Binding-site contacts:
Ligand atom N2 contacts residue GLY15 of chain 1.A at 3.4 Å (h-bond).
Ligand atom C8 contacts residue GLY15 of chain 1.A at 3.5 Å.
Ligand atom C3 contacts residue ASN17 of chain 1.A at 4.0 Å.
Ligand atom C6 contacts residue LEU123 of chain 1.A at 4.2 Å (hydrophobic).
Ligand atom N2 contacts residue ASN17 of chain 1.A at 3.1 Å (h-bond).
Ligand atom O5 contacts residue ASN17 of chain 1.A at 2.3 Å (h-bond).
Ligand atom C8 contacts residue THR35 of chain 1.A at 4.0 Å.
Ligand atom C4 contacts residue ASN17 of chain 1.A at 4.2 Å.
Ligand atom C7 contacts residue ASN17 of chain 1.A at 3.5 Å.
Ligand atom C2 contacts residue ASN17 of chain 1.A at 2.7 Å.
Ligand atom C8 contacts residue SER16 of chain 1.A at 4.4 Å.
Ligand atom O7 contacts residue ASN17 of chain 1.A at 3.5 Å (h-bond).
Ligand atom C5 contacts residue ASN17 of chain 1.A at 3.5 Å.
Ligand atom O5 contacts residue LEU123 of chain 1.A at 3.9 Å.
Ligand atom C1 contacts residue ASN17 of chain 1.A at 1.5 Å.
Ligand atom C8 contacts residue ALA36 of chain 1.A at 4.3 Å (hydrophobic).
Ligand atom C8 contacts residue THR34 of chain 1.A at 3.8 Å.
Ligand atom C7 contacts residue GLY15 of chain 1.A at 3.9 Å.
Ligand atom C7 contacts residue THR34 of chain 1.A at 4.0 Å.
Ligand atom O7 contacts residue THR34 of chain 1.A at 3.4 Å.
Ligand atom C5 contacts residue LEU123 of chain 1.A at 4.5 Å (hydrophobic).

The small molecule below binds the protein below.
Small molecule (SMILES): CC(=O)N[C@@H]1[C@@H](O)[C@H](O)[C@@H](CO)O[C@H]1O

Sequence of chain 1.A:
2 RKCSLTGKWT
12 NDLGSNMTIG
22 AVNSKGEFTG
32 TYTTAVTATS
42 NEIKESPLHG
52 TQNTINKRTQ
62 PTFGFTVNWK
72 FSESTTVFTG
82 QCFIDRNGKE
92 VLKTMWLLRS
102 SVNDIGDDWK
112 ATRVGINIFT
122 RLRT